The protein below binds the small molecule below.
Small molecule (SMILES): Cc1ccc(O)c(O)c1

Sequence of chain 8.A:
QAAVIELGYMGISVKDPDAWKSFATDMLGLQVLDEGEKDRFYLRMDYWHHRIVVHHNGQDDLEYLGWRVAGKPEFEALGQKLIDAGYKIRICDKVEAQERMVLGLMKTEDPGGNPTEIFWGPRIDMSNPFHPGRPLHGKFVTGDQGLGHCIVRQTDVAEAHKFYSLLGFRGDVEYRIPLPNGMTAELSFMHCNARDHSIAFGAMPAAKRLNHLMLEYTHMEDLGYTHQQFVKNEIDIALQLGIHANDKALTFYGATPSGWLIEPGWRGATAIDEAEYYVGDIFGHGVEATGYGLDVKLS

Binding-site contacts:
Ligand atom C contacts residue ARG212 of chain 8.A at 3.5 Å.
Ligand atom O4 contacts residue GLN62 of chain 8.A at 3.1 Å.
Ligand atom O3 contacts residue GLN62 of chain 8.A at 3.7 Å.
Ligand atom C6 contacts residue GLN62 of chain 8.A at 2.8 Å.
Ligand atom C5 contacts residue GLN62 of chain 8.A at 2.4 Å.
Ligand atom C3 contacts residue LEU65 of chain 8.A at 3.7 Å (hydrophobic).
Ligand atom C3 contacts residue GLN62 of chain 8.A at 3.3 Å.
Ligand atom C contacts residue ARG156 of chain 8.A at 4.4 Å.
Ligand atom C1 contacts residue ASP64 of chain 8.A at 4.5 Å.
Ligand atom C5 contacts residue ARG212 of chain 8.A at 4.3 Å.
Ligand atom C2 contacts residue GLN62 of chain 8.A at 3.6 Å.
Ligand atom C2 contacts residue ARG212 of chain 8.A at 3.4 Å.
Ligand atom O3 contacts residue ASP64 of chain 8.A at 3.8 Å.
Ligand atom C4 contacts residue GLN62 of chain 8.A at 2.7 Å.
Ligand atom C3 contacts residue ARG212 of chain 8.A at 3.5 Å.
Ligand atom C2 contacts residue ASP64 of chain 8.A at 3.8 Å.
Ligand atom C6 contacts residue ARG212 of chain 8.A at 3.8 Å.
Ligand atom C3 contacts residue ASP64 of chain 8.A at 4.2 Å.
Ligand atom C4 contacts residue ARG212 of chain 8.A at 4.0 Å.
Ligand atom O3 contacts residue ARG212 of chain 8.A at 3.9 Å.
Ligand atom C1 contacts residue GLN62 of chain 8.A at 3.4 Å.
Ligand atom O3 contacts residue LEU65 of chain 8.A at 3.0 Å (h-bond).
Ligand atom C contacts residue ASP64 of chain 8.A at 4.0 Å.
Ligand atom C2 contacts residue LEU65 of chain 8.A at 3.8 Å (hydrophobic).
Ligand atom C3 contacts residue GLU66 of chain 8.A at 3.3 Å.
Ligand atom O3 contacts residue SER16 of chain 8.A at 3.5 Å (h-bond).
Ligand atom O4 contacts residue GLU66 of chain 8.A at 2.5 Å (salt-bridge).
Ligand atom O4 contacts residue SER16 of chain 8.A at 4.2 Å.
Ligand atom C1 contacts residue ARG212 of chain 8.A at 3.5 Å.
Ligand atom O3 contacts residue GLU66 of chain 8.A at 2.5 Å (salt-bridge).
Ligand atom C4 contacts residue GLU66 of chain 8.A at 3.3 Å.